Sequence of chain 1.M:
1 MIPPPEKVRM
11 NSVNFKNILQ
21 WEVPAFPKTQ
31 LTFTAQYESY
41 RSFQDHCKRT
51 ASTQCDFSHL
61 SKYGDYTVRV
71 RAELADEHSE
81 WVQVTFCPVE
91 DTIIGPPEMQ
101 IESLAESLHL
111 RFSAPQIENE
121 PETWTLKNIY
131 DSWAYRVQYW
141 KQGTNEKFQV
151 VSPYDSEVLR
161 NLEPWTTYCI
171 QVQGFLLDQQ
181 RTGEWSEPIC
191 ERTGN

Sequence of chain 1.V:
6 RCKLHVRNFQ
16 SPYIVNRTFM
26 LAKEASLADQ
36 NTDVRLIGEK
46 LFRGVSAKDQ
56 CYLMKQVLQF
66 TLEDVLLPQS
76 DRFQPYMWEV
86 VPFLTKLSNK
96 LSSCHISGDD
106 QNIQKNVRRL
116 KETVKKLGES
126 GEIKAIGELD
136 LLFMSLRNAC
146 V

Sequence of chain 1.K:
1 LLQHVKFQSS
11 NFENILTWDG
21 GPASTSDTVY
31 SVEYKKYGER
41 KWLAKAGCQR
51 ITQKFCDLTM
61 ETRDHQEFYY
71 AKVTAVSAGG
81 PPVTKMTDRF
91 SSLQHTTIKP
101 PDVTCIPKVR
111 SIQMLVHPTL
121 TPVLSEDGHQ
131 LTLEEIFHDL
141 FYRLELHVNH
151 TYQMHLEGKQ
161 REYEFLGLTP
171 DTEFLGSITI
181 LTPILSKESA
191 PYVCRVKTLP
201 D

Binding-site contacts:
Ligand atom C8 contacts residue ASN21 of chain 1.V at 4.2 Å.
Ligand atom C8 contacts residue MET25 of chain 1.V at 4.0 Å (hydrophobic).
Ligand atom C8 contacts residue PHE24 of chain 1.V at 4.0 Å (hydrophobic).
Ligand atom C2 contacts residue MET25 of chain 1.V at 4.0 Å (hydrophobic).
Ligand atom O3 contacts residue MET25 of chain 1.V at 4.4 Å.
Ligand atom O7 contacts residue GLU122 of chain 1.M at 4.3 Å.
Ligand atom C5 contacts residue TRP124 of chain 1.M at 4.3 Å (hydrophobic).
Ligand atom C6 contacts residue THR123 of chain 1.M at 3.2 Å.
Ligand atom N2 contacts residue ASN21 of chain 1.V at 3.0 Å (h-bond).
Ligand atom C1 contacts residue MET25 of chain 1.V at 4.0 Å (hydrophobic).
Ligand atom O7 contacts residue LEU185 of chain 1.K at 4.0 Å.
Ligand atom C1 contacts residue ARG22 of chain 1.V at 4.2 Å.
Ligand atom C6 contacts residue TRP124 of chain 1.M at 4.1 Å (hydrophobic).
Ligand atom C3 contacts residue ASN21 of chain 1.V at 3.8 Å.
Ligand atom C2 contacts residue ASN21 of chain 1.V at 2.5 Å.
Ligand atom O5 contacts residue ARG22 of chain 1.V at 4.1 Å.
Ligand atom C6 contacts residue GLU122 of chain 1.M at 3.7 Å.
Ligand atom C3 contacts residue MET25 of chain 1.V at 3.8 Å (hydrophobic).
Ligand atom O5 contacts residue ASN21 of chain 1.V at 2.3 Å (h-bond).
Ligand atom C1 contacts residue GLU122 of chain 1.M at 3.6 Å.
Ligand atom C5 contacts residue ARG22 of chain 1.V at 4.3 Å.
Ligand atom O6 contacts residue GLU122 of chain 1.M at 3.5 Å (salt-bridge).
Ligand atom O7 contacts residue SER186 of chain 1.K at 4.0 Å.
Ligand atom O5 contacts residue GLU122 of chain 1.M at 2.8 Å (salt-bridge).
Ligand atom C5 contacts residue ASN21 of chain 1.V at 3.6 Å.
Ligand atom C7 contacts residue ASN21 of chain 1.V at 3.0 Å.
Ligand atom C5 contacts residue GLU122 of chain 1.M at 3.9 Å.
Ligand atom N2 contacts residue MET25 of chain 1.V at 3.6 Å.
Ligand atom C7 contacts residue MET25 of chain 1.V at 4.0 Å (hydrophobic).
Ligand atom C6 contacts residue GLU122 of chain 1.M at 3.5 Å.
Ligand atom C4 contacts residue ASN21 of chain 1.V at 4.3 Å.
Ligand atom O4 contacts residue THR123 of chain 1.M at 4.3 Å.
Ligand atom C8 contacts residue GLU122 of chain 1.M at 4.5 Å.
Ligand atom O7 contacts residue ASN21 of chain 1.V at 2.7 Å (h-bond).
Ligand atom C1 contacts residue ASN21 of chain 1.V at 1.4 Å.
Ligand atom O5 contacts residue TRP124 of chain 1.M at 4.1 Å.
Ligand atom C5 contacts residue MET25 of chain 1.V at 4.3 Å (hydrophobic).

The small molecule below binds the protein below.
Small molecule (SMILES): CC(=O)N[C@H]1[C@H](O[C@H]2[C@H](O)[C@@H](NC(C)=O)CO[C@@H]2CO[C@@H]2O[C@@H](C)[C@@H](O)[C@@H](O)[C@@H]2O)O[C@H](CO)[C@@H](O)[C@@H]1O